Binding-site contacts:
Ligand atom C5 contacts residue ASN204 of chain 5.A at 3.7 Å.
Ligand atom C8 contacts residue ARG247 of chain 5.A at 3.8 Å.
Ligand atom O5 contacts residue ASN204 of chain 5.A at 2.3 Å (h-bond).
Ligand atom C7 contacts residue ASP500 of chain 5.B at 3.8 Å.
Ligand atom C8 contacts residue SER490 of chain 5.B at 3.3 Å.
Ligand atom C1 contacts residue ASN204 of chain 5.A at 1.5 Å.
Ligand atom O6 contacts residue ARG247 of chain 5.A at 3.8 Å.
Ligand atom C2 contacts residue ASN204 of chain 5.A at 2.6 Å.
Ligand atom O6 contacts residue ARG251 of chain 5.A at 3.9 Å.
Ligand atom C3 contacts residue SER266 of chain 5.A at 3.8 Å.
Ligand atom C6 contacts residue TYR418 of chain 5.B at 3.8 Å (hydrophobic).
Ligand atom O2 contacts residue THR497 of chain 5.B at 3.4 Å (h-bond).
Ligand atom C2 contacts residue SER266 of chain 5.A at 3.7 Å.
Ligand atom N2 contacts residue ASN204 of chain 5.A at 3.1 Å (h-bond).
Ligand atom C8 contacts residue SER266 of chain 5.A at 3.5 Å.
Ligand atom O3 contacts residue ARG251 of chain 5.A at 2.6 Å (salt-bridge).
Ligand atom O7 contacts residue ARG247 of chain 5.A at 3.1 Å (salt-bridge).
Ligand atom C7 contacts residue ARG247 of chain 5.A at 3.5 Å.
Ligand atom O7 contacts residue ARG251 of chain 5.A at 3.8 Å.
Ligand atom O5 contacts residue ARG251 of chain 5.A at 3.8 Å.
Ligand atom O5 contacts residue ASN417 of chain 5.B at 3.7 Å.
Ligand atom O7 contacts residue ASN204 of chain 5.A at 3.5 Å (h-bond).
Ligand atom C1 contacts residue TYR418 of chain 5.B at 3.8 Å (hydrophobic).
Ligand atom O7 contacts residue ARG268 of chain 5.A at 3.3 Å (salt-bridge).
Ligand atom O3 contacts residue ARG247 of chain 5.A at 3.2 Å (salt-bridge).
Ligand atom C7 contacts residue SER266 of chain 5.A at 3.6 Å.
Ligand atom C2 contacts residue ARG247 of chain 5.A at 3.9 Å.
Ligand atom N2 contacts residue ARG251 of chain 5.A at 3.4 Å (salt-bridge).
Ligand atom N2 contacts residue TYR418 of chain 5.B at 3.5 Å (h-bond).
Ligand atom N2 contacts residue ASP500 of chain 5.B at 3.4 Å (salt-bridge).
Ligand atom C6 contacts residue SER250 of chain 5.A at 3.4 Å.
Ligand atom C8 contacts residue ASP500 of chain 5.B at 3.6 Å.
Ligand atom N2 contacts residue ARG247 of chain 5.A at 3.9 Å.
Ligand atom C8 contacts residue ARG251 of chain 5.A at 3.8 Å.
Ligand atom C3 contacts residue ARG251 of chain 5.A at 3.7 Å.
Ligand atom C7 contacts residue ASN204 of chain 5.A at 3.5 Å.
Ligand atom N2 contacts residue SER266 of chain 5.A at 2.8 Å (h-bond).
Ligand atom O3 contacts residue ASP500 of chain 5.B at 3.9 Å.
Ligand atom C3 contacts residue ASN204 of chain 5.A at 3.9 Å.
Ligand atom C7 contacts residue ARG251 of chain 5.A at 3.4 Å.

This protein binds this small molecule.
Small molecule (SMILES): CC(=O)N[C@H]1[C@H](O[C@H]2[C@H](O)[C@@H](NC(C)=O)CO[C@@H]2CO)O[C@H](CO)[C@@H](O[C@@H]2O[C@H](CO[C@H]3O[C@H](CO)[C@@H](O)[C@H](O)[C@@H]3O)[C@@H](O)[C@H](O[C@H]3O[C@H](CO)[C@@H](O)[C@H](O)[C@@H]3O)[C@@H]2O)[C@@H]1O

Sequence of chain 5.B:
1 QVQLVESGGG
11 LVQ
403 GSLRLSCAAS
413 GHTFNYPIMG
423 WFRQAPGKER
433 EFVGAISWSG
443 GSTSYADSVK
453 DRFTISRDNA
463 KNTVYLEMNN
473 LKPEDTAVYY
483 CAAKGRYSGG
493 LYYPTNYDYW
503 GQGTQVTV

Sequence of chain 5.A:
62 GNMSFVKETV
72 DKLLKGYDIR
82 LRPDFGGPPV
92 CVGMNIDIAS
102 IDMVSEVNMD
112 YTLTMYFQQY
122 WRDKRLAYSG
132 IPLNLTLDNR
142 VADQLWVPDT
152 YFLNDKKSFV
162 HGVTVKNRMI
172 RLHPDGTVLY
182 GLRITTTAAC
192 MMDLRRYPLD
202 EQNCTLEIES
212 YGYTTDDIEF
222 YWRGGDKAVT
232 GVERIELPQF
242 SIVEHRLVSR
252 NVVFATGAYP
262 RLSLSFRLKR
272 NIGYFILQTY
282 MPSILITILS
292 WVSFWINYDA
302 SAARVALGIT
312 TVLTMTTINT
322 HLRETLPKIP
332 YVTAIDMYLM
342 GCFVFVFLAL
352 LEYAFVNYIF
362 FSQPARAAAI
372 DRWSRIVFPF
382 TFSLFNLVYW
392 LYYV